This protein binds this small molecule.
Small molecule (SMILES): Nc1nc2c(ncn2[C@@H]2O[C@H](CO[P](=O)(O)O[P](=O)(O)NP(=O)(O)O)[C@@H](O)[C@H]2O)c(=O)[nH]1

Sequence of chain 1.B:
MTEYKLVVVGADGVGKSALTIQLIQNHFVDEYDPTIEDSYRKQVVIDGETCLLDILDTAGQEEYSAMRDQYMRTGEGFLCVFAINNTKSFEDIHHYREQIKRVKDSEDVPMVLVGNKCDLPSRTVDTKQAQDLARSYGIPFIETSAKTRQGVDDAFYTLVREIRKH

Binding-site contacts:
Ligand atom PB contacts residue LYS16 of chain 1.B at 3.5 Å.
Ligand atom PB contacts residue MG1 of chain 1.L at 3.2 Å.
Ligand atom O6 contacts residue ASP119 of chain 1.B at 3.3 Å (salt-bridge).
Ligand atom C6 contacts residue ASP119 of chain 1.B at 3.4 Å.
Ligand atom O2G contacts residue ASP12 of chain 1.B at 3.5 Å (salt-bridge).
Ligand atom O6 contacts residue ALA146 of chain 1.B at 2.8 Å (h-bond).
Ligand atom O2B contacts residue MG1 of chain 1.L at 2.1 Å.
Ligand atom O6 contacts residue ASN116 of chain 1.B at 3.4 Å (h-bond).
Ligand atom N3B contacts residue GLY13 of chain 1.B at 3.0 Å (h-bond).
Ligand atom O2A contacts residue THR35 of chain 1.B at 2.8 Å (h-bond).
Ligand atom O1B contacts residue LYS16 of chain 1.B at 2.5 Å (salt-bridge).
Ligand atom PG contacts residue MG1 of chain 1.L at 3.1 Å.
Ligand atom O1A contacts residue GLY15 of chain 1.B at 3.2 Å.
Ligand atom O1A contacts residue SER17 of chain 1.B at 3.5 Å (h-bond).
Ligand atom C2 contacts residue ASP119 of chain 1.B at 3.5 Å.
Ligand atom O2B contacts residue SER17 of chain 1.B at 3.0 Å (h-bond).
Ligand atom O1B contacts residue GLY13 of chain 1.B at 3.5 Å (h-bond).
Ligand atom N2 contacts residue ASP119 of chain 1.B at 2.7 Å (salt-bridge).
Ligand atom O3G contacts residue ASP12 of chain 1.B at 3.1 Å (salt-bridge).
Ligand atom N3B contacts residue MG1 of chain 1.L at 3.4 Å.
Ligand atom O6 contacts residue LYS117 of chain 1.B at 3.3 Å.
Ligand atom O2' contacts residue PHE28 of chain 1.B at 3.2 Å.
Ligand atom C2' contacts residue VAL29 of chain 1.B at 3.2 Å (hydrophobic).
Ligand atom N1 contacts residue ASP119 of chain 1.B at 2.6 Å (salt-bridge).
Ligand atom O4' contacts residue LYS117 of chain 1.B at 2.9 Å (salt-bridge).
Ligand atom O1G contacts residue THR35 of chain 1.B at 2.9 Å (h-bond).
Ligand atom N7 contacts residue ASN116 of chain 1.B at 3.2 Å (h-bond).
Ligand atom O1B contacts residue VAL14 of chain 1.B at 3.4 Å (h-bond).
Ligand atom O2G contacts residue GLY60 of chain 1.B at 3.0 Å (h-bond).
Ligand atom N2 contacts residue LEU120 of chain 1.B at 3.4 Å.
Ligand atom O2' contacts residue ASP30 of chain 1.B at 3.3 Å.
Ligand atom O1A contacts residue ALA18 of chain 1.B at 2.8 Å (h-bond).
Ligand atom O3A contacts residue GLY15 of chain 1.B at 3.1 Å (h-bond).
Ligand atom O1G contacts residue MG1 of chain 1.L at 1.8 Å.
Ligand atom O2B contacts residue THR35 of chain 1.B at 2.8 Å (h-bond).
Ligand atom O1B contacts residue GLY15 of chain 1.B at 3.1 Å (h-bond).
Ligand atom O2G contacts residue LYS16 of chain 1.B at 2.6 Å (salt-bridge).
Ligand atom O2' contacts residue VAL29 of chain 1.B at 2.5 Å (h-bond).
Ligand atom O6 contacts residue LYS147 of chain 1.B at 3.3 Å (salt-bridge).
Ligand atom O6 contacts residue SER145 of chain 1.B at 3.3 Å.